Binding-site contacts:
Ligand atom C9 contacts residue ILE81 of chain 1.A at 3.9 Å (hydrophobic).
Ligand atom C7 contacts residue ALA40 of chain 1.A at 3.6 Å (hydrophobic).
Ligand atom C6 contacts residue ASN36 of chain 1.A at 3.8 Å.
Ligand atom O26 contacts residue ALA40 of chain 1.A at 3.1 Å.
Ligand atom C2 contacts residue ASN36 of chain 1.A at 3.9 Å.
Ligand atom C24 contacts residue LEU92 of chain 1.A at 3.8 Å (hydrophobic).
Ligand atom C23 contacts residue PHE123 of chain 1.A at 3.5 Å (hydrophobic).
Ligand atom C23 contacts residue LEU92 of chain 1.A at 3.8 Å (hydrophobic).
Ligand atom C22 contacts residue PHE123 of chain 1.A at 3.8 Å (hydrophobic).
Ligand atom N11 contacts residue MET83 of chain 1.A at 3.7 Å.
Ligand atom O25 contacts residue ASN36 of chain 1.A at 3.6 Å.
Ligand atom N10 contacts residue ALA40 of chain 1.A at 3.6 Å.
Ligand atom N11 contacts residue ALA40 of chain 1.A at 3.5 Å.
Ligand atom N10 contacts residue ILE81 of chain 1.A at 3.4 Å.
Ligand atom C5 contacts residue THR169 of chain 1.A at 3.8 Å.
Ligand atom C1 contacts residue ASN36 of chain 1.A at 3.5 Å.
Ligand atom N10 contacts residue MET83 of chain 1.A at 3.5 Å.
Ligand atom C3 contacts residue MET83 of chain 1.A at 3.9 Å (hydrophobic).
Ligand atom O26 contacts residue ASP78 of chain 1.A at 2.7 Å (salt-bridge).
Ligand atom C9 contacts residue GLY82 of chain 1.A at 3.7 Å.
Ligand atom C22 contacts residue ASN36 of chain 1.A at 3.5 Å.
Ligand atom O27 contacts residue ILE81 of chain 1.A at 3.7 Å.
Ligand atom O25 contacts residue VAL171 of chain 1.A at 3.3 Å.
Ligand atom N11 contacts residue GLY82 of chain 1.A at 3.6 Å (h-bond).
Ligand atom C14 contacts residue ASN91 of chain 1.A at 3.7 Å.
Ligand atom O26 contacts residue THR169 of chain 1.A at 3.6 Å.
Ligand atom C15 contacts residue ASN36 of chain 1.A at 3.8 Å.
Ligand atom C9 contacts residue ALA40 of chain 1.A at 3.8 Å (hydrophobic).
Ligand atom C5 contacts residue ASP78 of chain 1.A at 3.5 Å.
Ligand atom C13 contacts residue ASN36 of chain 1.A at 3.5 Å.
Ligand atom O26 contacts residue SER37 of chain 1.A at 3.9 Å.
Ligand atom O27 contacts residue LYS43 of chain 1.A at 2.9 Å (salt-bridge).
Ligand atom C24 contacts residue ASN36 of chain 1.A at 3.7 Å.
Ligand atom N10 contacts residue GLY82 of chain 1.A at 2.7 Å (h-bond).
Ligand atom C21 contacts residue ASN36 of chain 1.A at 3.5 Å.
Ligand atom O25 contacts residue LEU33 of chain 1.A at 3.8 Å.
Ligand atom N8 contacts residue ALA40 of chain 1.A at 3.8 Å.
Ligand atom C9 contacts residue MET83 of chain 1.A at 3.8 Å (hydrophobic).
Ligand atom N11 contacts residue THR169 of chain 1.A at 3.3 Å (h-bond).
Ligand atom C6 contacts residue ASP78 of chain 1.A at 3.5 Å.

Sequence of chain 1.A:
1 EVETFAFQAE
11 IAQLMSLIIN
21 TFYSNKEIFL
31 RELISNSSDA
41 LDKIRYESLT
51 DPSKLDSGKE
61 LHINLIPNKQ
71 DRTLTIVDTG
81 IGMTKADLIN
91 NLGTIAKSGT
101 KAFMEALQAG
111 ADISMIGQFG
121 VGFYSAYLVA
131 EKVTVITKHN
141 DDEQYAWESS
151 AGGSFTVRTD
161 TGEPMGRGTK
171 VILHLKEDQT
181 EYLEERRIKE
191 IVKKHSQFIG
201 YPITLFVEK

The protein below binds the small molecule below.
Small molecule (SMILES): CC(C)c1cc(-c2n[nH]c(=O)n2-c2ccc3c(ccn3C)c2)c(O)cc1O